This protein binds this small molecule.
Small molecule (SMILES): CC(=O)N[C@H]1[C@H](O[C@H]2[C@H](O)[C@@H](NC(C)=O)CO[C@@H]2CO)O[C@H](CO)[C@@H](O[C@@H]2O[C@H](CO)[C@@H](O)[C@H](O)[C@@H]2O)[C@@H]1O

Sequence of chain 1.A:
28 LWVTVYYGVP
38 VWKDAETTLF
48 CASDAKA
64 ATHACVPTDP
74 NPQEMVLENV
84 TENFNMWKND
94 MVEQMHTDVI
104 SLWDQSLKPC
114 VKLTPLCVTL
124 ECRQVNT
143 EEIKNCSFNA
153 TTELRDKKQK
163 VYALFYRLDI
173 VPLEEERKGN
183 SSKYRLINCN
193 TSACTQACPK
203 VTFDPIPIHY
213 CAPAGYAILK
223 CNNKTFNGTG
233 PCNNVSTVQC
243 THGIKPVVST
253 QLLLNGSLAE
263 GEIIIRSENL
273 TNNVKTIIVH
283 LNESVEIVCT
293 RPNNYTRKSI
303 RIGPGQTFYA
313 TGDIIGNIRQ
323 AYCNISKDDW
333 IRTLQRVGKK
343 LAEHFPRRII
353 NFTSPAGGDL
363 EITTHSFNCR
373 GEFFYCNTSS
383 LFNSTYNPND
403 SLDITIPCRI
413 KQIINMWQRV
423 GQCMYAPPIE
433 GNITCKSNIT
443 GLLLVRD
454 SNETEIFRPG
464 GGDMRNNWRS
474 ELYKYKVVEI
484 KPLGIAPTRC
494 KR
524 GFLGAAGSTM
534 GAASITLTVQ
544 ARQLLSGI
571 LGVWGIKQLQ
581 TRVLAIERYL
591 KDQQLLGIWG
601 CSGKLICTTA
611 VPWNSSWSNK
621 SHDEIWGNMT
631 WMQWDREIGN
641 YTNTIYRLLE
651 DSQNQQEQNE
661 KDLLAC

Binding-site contacts:
Ligand atom O4 contacts residue ARG338 of chain 1.A at 4.1 Å.
Ligand atom C6 contacts residue GLU264 of chain 1.A at 4.0 Å.
Ligand atom C3 contacts residue ASN284 of chain 1.A at 3.7 Å.
Ligand atom C2 contacts residue ASN284 of chain 1.A at 2.4 Å.
Ligand atom O5 contacts residue GLU264 of chain 1.A at 3.5 Å.
Ligand atom N2 contacts residue GLU285 of chain 1.A at 3.1 Å (salt-bridge).
Ligand atom C7 contacts residue ASN284 of chain 1.A at 3.2 Å.
Ligand atom O5 contacts residue ARG338 of chain 1.A at 4.5 Å.
Ligand atom C4 contacts residue ASN284 of chain 1.A at 4.2 Å.
Ligand atom O7 contacts residue GLY263 of chain 1.A at 3.7 Å.
Ligand atom C1 contacts residue GLU264 of chain 1.A at 4.1 Å.
Ligand atom C8 contacts residue ASN284 of chain 1.A at 3.9 Å.
Ligand atom C7 contacts residue GLY263 of chain 1.A at 4.3 Å.
Ligand atom C8 contacts residue GLU285 of chain 1.A at 3.8 Å.
Ligand atom C5 contacts residue ARG338 of chain 1.A at 4.2 Å.
Ligand atom C7 contacts residue GLU285 of chain 1.A at 3.9 Å.
Ligand atom C2 contacts residue GLY263 of chain 1.A at 4.5 Å.
Ligand atom C5 contacts residue GLU264 of chain 1.A at 4.5 Å.
Ligand atom O5 contacts residue ILE265 of chain 1.A at 3.7 Å.
Ligand atom O6 contacts residue GLU264 of chain 1.A at 3.4 Å.
Ligand atom C3 contacts residue ARG338 of chain 1.A at 3.9 Å.
Ligand atom C2 contacts residue GLU285 of chain 1.A at 4.0 Å.
Ligand atom O7 contacts residue LYS341 of chain 1.A at 4.5 Å.
Ligand atom O7 contacts residue ASN284 of chain 1.A at 3.4 Å (h-bond).
Ligand atom O3 contacts residue GLU285 of chain 1.A at 4.3 Å.
Ligand atom C1 contacts residue ILE265 of chain 1.A at 4.4 Å (hydrophobic).
Ligand atom C5 contacts residue ASN284 of chain 1.A at 3.7 Å.
Ligand atom C8 contacts residue LYS341 of chain 1.A at 3.8 Å.
Ligand atom C3 contacts residue GLU285 of chain 1.A at 4.0 Å.
Ligand atom O5 contacts residue ASN284 of chain 1.A at 2.4 Å (h-bond).
Ligand atom C1 contacts residue ARG338 of chain 1.A at 4.4 Å.
Ligand atom C1 contacts residue ASN284 of chain 1.A at 1.5 Å.
Ligand atom C1 contacts residue GLU285 of chain 1.A at 4.4 Å.
Ligand atom N2 contacts residue ASN284 of chain 1.A at 2.8 Å (h-bond).
Ligand atom C1 contacts residue GLY263 of chain 1.A at 4.2 Å.